Sequence of chain 1.C:
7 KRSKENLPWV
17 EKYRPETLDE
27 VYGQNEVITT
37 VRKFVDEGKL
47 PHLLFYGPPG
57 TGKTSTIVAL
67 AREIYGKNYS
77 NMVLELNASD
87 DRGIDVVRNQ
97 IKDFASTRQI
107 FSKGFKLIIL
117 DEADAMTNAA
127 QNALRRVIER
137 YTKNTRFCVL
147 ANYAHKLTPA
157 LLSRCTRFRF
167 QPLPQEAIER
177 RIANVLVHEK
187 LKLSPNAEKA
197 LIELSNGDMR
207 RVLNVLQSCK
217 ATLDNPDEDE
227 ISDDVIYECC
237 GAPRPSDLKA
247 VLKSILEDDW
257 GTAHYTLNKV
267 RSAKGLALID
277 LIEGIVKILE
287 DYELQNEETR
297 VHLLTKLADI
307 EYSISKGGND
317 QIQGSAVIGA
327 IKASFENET

Sequence of chain 1.D:
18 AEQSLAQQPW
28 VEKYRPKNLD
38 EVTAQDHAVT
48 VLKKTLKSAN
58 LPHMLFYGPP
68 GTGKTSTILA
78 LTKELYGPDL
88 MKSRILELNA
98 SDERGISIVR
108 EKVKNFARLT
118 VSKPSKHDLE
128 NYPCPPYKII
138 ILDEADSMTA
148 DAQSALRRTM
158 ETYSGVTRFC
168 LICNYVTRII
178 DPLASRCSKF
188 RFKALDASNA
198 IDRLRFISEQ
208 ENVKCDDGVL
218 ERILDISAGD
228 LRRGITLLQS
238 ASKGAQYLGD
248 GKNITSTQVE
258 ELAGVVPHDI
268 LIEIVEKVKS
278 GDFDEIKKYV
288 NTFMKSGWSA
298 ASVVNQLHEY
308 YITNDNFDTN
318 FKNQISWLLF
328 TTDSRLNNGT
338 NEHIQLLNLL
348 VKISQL

This small molecule binds to this protein.
Small molecule (SMILES): Nc1ncnc2c1ncn2[C@@H]1O[C@H](COP(=O)(O)OP(=O)(O)OP(O)(O)=S)[C@@H](O)[C@H]1O

Binding-site contacts:
Ligand atom C4' contacts residue VAL16 of chain 1.C at 3.6 Å (hydrophobic).
Ligand atom N6 contacts residue THR57 of chain 1.C at 3.2 Å (h-bond).
Ligand atom N1 contacts residue TYR28 of chain 1.C at 3.6 Å (h-bond).
Ligand atom N6 contacts residue VAL27 of chain 1.C at 3.5 Å.
Ligand atom N7 contacts residue THR57 of chain 1.C at 2.9 Å (h-bond).
Ligand atom O2B contacts residue GLY58 of chain 1.C at 3.2 Å (h-bond).
Ligand atom C5' contacts residue ARG206 of chain 1.C at 3.3 Å.
Ligand atom O1A contacts residue GLU158 of chain 1.D at 3.1 Å (salt-bridge).
Ligand atom O2B contacts residue THR60 of chain 1.C at 3.5 Å (h-bond).
Ligand atom O3' contacts residue VAL16 of chain 1.C at 3.1 Å (h-bond).
Ligand atom O1B contacts residue THR60 of chain 1.C at 2.5 Å (h-bond).
Ligand atom C5' contacts residue ARG20 of chain 1.C at 3.5 Å.
Ligand atom O2' contacts residue VAL16 of chain 1.C at 3.2 Å (h-bond).
Ligand atom O2' contacts residue LEU209 of chain 1.C at 3.6 Å.
Ligand atom S1G contacts residue PRO55 of chain 1.C at 3.6 Å.
Ligand atom O2G contacts residue ARG183 of chain 1.D at 3.2 Å (salt-bridge).
Ligand atom O2B contacts residue LYS59 of chain 1.C at 2.7 Å (salt-bridge).
Ligand atom O1A contacts residue ARG206 of chain 1.C at 3.1 Å (salt-bridge).
Ligand atom N9 contacts residue MET205 of chain 1.C at 3.5 Å.
Ligand atom O2A contacts residue LYS59 of chain 1.C at 3.5 Å (salt-bridge).
Ligand atom O3G contacts residue ARG183 of chain 1.D at 3.3 Å (salt-bridge).
Ligand atom O1A contacts residue ARG20 of chain 1.C at 3.3 Å (salt-bridge).
Ligand atom O2G contacts residue ARG206 of chain 1.C at 2.5 Å (salt-bridge).
Ligand atom O2A contacts residue GLY58 of chain 1.C at 3.2 Å.
Ligand atom O2A contacts residue SER61 of chain 1.C at 3.2 Å (h-bond).
Ligand atom O3A contacts residue ARG206 of chain 1.C at 2.7 Å (salt-bridge).
Ligand atom S1G contacts residue ASN148 of chain 1.C at 3.0 Å (h-bond).
Ligand atom PA contacts residue ARG206 of chain 1.C at 3.3 Å.
Ligand atom S1G contacts residue ARG154 of chain 1.D at 3.5 Å (salt-bridge).
Ligand atom PB contacts residue ARG206 of chain 1.C at 3.5 Å.
Ligand atom N6 contacts residue TYR28 of chain 1.C at 3.0 Å (h-bond).
Ligand atom O2A contacts residue THR60 of chain 1.C at 3.5 Å (h-bond).
Ligand atom N7 contacts residue GLY58 of chain 1.C at 3.3 Å.
Ligand atom O3' contacts residue ARG20 of chain 1.C at 2.9 Å (salt-bridge).
Ligand atom O2' contacts residue TYR19 of chain 1.C at 3.4 Å (h-bond).
Ligand atom O3B contacts residue GLY56 of chain 1.C at 3.1 Å (h-bond).
Ligand atom C4 contacts residue MET205 of chain 1.C at 3.6 Å (hydrophobic).
Ligand atom PG contacts residue MG1 of chain 1.N at 3.6 Å.
Ligand atom O1B contacts residue MG1 of chain 1.N at 2.4 Å.
Ligand atom O3G contacts residue MG1 of chain 1.N at 2.1 Å.